Sequence of chain 1.B:
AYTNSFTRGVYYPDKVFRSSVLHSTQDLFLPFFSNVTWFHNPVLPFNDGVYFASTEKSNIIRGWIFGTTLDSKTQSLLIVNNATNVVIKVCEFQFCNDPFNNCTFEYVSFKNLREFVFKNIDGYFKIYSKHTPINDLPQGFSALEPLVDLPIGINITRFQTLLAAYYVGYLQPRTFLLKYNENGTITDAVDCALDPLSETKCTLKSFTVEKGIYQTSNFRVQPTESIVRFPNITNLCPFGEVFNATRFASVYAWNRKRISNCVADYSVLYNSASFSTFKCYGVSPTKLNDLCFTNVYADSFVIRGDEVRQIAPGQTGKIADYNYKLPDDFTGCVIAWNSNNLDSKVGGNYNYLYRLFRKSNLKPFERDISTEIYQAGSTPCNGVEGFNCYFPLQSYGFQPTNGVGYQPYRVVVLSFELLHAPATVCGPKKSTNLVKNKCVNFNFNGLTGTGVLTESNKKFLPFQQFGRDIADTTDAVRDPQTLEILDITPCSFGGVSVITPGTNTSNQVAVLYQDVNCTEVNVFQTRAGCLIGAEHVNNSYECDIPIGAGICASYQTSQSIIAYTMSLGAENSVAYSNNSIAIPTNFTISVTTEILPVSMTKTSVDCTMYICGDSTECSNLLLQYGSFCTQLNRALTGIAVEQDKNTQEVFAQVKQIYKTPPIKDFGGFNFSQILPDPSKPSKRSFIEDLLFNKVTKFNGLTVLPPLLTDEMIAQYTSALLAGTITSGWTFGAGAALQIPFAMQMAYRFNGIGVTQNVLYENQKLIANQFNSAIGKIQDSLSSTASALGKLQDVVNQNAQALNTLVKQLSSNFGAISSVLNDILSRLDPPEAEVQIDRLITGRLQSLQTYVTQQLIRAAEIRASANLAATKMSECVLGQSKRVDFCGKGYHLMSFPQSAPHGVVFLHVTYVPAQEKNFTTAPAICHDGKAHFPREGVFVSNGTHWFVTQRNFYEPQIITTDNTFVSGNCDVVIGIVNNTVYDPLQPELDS

Binding-site contacts:
Ligand atom O7 contacts residue ASN234 of chain 1.B at 3.3 Å (h-bond).
Ligand atom N2 contacts residue ASN234 of chain 1.B at 2.8 Å (h-bond).
Ligand atom O5 contacts residue ASN234 of chain 1.B at 2.5 Å (h-bond).
Ligand atom C8 contacts residue ASN234 of chain 1.B at 3.9 Å.
Ligand atom C7 contacts residue ASN234 of chain 1.B at 3.2 Å.
Ligand atom C5 contacts residue ASN234 of chain 1.B at 3.7 Å.
Ligand atom C8 contacts residue GLY232 of chain 1.B at 3.6 Å.
Ligand atom C3 contacts residue ASN234 of chain 1.B at 3.8 Å.
Ligand atom C2 contacts residue ASN234 of chain 1.B at 2.5 Å.
Ligand atom C4 contacts residue ASN234 of chain 1.B at 4.3 Å.
Ligand atom C1 contacts residue ASN234 of chain 1.B at 1.4 Å.

A small-molecule ligand and the protein it binds are described below.
Small molecule (SMILES): CC(=O)N[C@@H]1[C@@H](O)[C@H](O)[C@@H](CO)O[C@H]1O